Sequence of chain 1.A:
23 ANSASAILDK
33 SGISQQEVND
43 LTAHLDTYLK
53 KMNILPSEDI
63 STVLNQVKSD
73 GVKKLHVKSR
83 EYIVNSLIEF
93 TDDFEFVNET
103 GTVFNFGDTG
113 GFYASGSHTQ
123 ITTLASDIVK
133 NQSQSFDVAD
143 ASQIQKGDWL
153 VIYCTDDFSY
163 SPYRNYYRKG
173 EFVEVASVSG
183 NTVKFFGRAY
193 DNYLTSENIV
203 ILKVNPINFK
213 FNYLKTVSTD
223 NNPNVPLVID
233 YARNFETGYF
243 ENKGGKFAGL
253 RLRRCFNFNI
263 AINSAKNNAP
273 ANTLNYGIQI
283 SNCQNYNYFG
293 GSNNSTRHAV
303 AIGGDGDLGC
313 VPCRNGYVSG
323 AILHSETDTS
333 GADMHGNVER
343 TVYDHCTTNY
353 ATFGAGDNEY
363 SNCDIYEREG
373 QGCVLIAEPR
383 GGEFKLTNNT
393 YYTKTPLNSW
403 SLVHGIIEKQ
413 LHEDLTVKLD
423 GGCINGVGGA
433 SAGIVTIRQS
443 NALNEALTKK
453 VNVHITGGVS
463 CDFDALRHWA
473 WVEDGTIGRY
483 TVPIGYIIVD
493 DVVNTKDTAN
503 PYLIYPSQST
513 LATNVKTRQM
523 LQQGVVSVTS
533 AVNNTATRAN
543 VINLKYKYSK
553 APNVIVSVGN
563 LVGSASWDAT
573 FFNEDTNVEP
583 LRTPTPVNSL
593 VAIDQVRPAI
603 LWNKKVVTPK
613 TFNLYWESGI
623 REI

Binding-site contacts:
Ligand atom C7 contacts residue TYR168 of chain 1.A at 3.9 Å (hydrophobic).
Ligand atom N2 contacts residue GLY306 of chain 1.A at 3.3 Å (h-bond).
Ligand atom C4 contacts residue TYR168 of chain 1.A at 3.5 Å (hydrophobic).
Ligand atom O1 contacts residue SO41 of chain 1.K at 2.8 Å (h-bond).
Ligand atom O5 contacts residue ASP307 of chain 1.A at 3.2 Å.
Ligand atom C1 contacts residue ARG166 of chain 1.A at 3.6 Å.
Ligand atom O1 contacts residue HIS337 of chain 1.A at 2.9 Å (h-bond).
Ligand atom O5 contacts residue TYR168 of chain 1.A at 3.1 Å (h-bond).
Ligand atom C6 contacts residue TYR168 of chain 1.A at 3.6 Å (hydrophobic).
Ligand atom C8 contacts residue TYR169 of chain 1.A at 3.7 Å (hydrophobic).
Ligand atom O3 contacts residue GLN281 of chain 1.A at 3.1 Å (h-bond).
Ligand atom C1 contacts residue THR275 of chain 1.A at 3.8 Å.
Ligand atom O1 contacts residue TYR278 of chain 1.A at 3.1 Å (h-bond).
Ligand atom C7 contacts residue GLY306 of chain 1.A at 2.9 Å.
Ligand atom C8 contacts residue GLY305 of chain 1.A at 3.8 Å.
Ligand atom C8 contacts residue PHE249 of chain 1.A at 3.8 Å (hydrophobic).
Ligand atom C8 contacts residue HIS337 of chain 1.A at 3.2 Å.
Ligand atom C3 contacts residue GLY306 of chain 1.A at 3.8 Å.
Ligand atom O5 contacts residue ARG166 of chain 1.A at 3.2 Å (salt-bridge).
Ligand atom O7 contacts residue GLY305 of chain 1.A at 3.5 Å.
Ligand atom O7 contacts residue HIS337 of chain 1.A at 3.3 Å (h-bond).
Ligand atom C2 contacts residue HIS337 of chain 1.A at 3.9 Å.
Ligand atom C3 contacts residue LEU276 of chain 1.A at 3.9 Å (hydrophobic).
Ligand atom N2 contacts residue HIS337 of chain 1.A at 3.6 Å.
Ligand atom O3 contacts residue GLY306 of chain 1.A at 2.8 Å (h-bond).
Ligand atom C8 contacts residue TYR168 of chain 1.A at 3.7 Å (hydrophobic).
Ligand atom C8 contacts residue LEU276 of chain 1.A at 3.6 Å (hydrophobic).
Ligand atom C8 contacts residue GLY306 of chain 1.A at 3.2 Å.
Ligand atom C2 contacts residue TYR278 of chain 1.A at 3.4 Å (hydrophobic).
Ligand atom O7 contacts residue GLN281 of chain 1.A at 3.2 Å (h-bond).
Ligand atom C7 contacts residue HIS337 of chain 1.A at 3.2 Å.
Ligand atom O7 contacts residue GLY306 of chain 1.A at 2.9 Å (h-bond).
Ligand atom C6 contacts residue TYR168 of chain 1.A at 3.5 Å (hydrophobic).
Ligand atom C1 contacts residue TYR278 of chain 1.A at 3.2 Å (hydrophobic).
Ligand atom N2 contacts residue TYR168 of chain 1.A at 3.1 Å (h-bond).
Ligand atom C6 contacts residue GLY308 of chain 1.A at 3.9 Å.
Ligand atom O6A contacts residue TYR168 of chain 1.A at 2.6 Å (h-bond).
Ligand atom N2 contacts residue ARG166 of chain 1.A at 3.5 Å (salt-bridge).
Ligand atom O1 contacts residue ARG166 of chain 1.A at 2.9 Å (salt-bridge).
Ligand atom C5 contacts residue TYR168 of chain 1.A at 3.5 Å (hydrophobic).

The small molecule below binds the protein below.
Small molecule (SMILES): CC(=O)N[C@@H]1[C@H](O[C@H]2[C@@H](O)[C@@H](C)O[C@H](O[C@H]3[C@H](O)[C@H](NC(C)=O)[C@H](O)O[C@@H]3C(=O)O)[C@@H]2NC(C)=O)OC(C(=O)O)=C[C@@H]1O